Binding-site contacts:
Ligand atom O5 contacts residue ASN154 of chain 3.B at 2.5 Å (h-bond).
Ligand atom C2 contacts residue ASN154 of chain 3.B at 2.5 Å.
Ligand atom C8 contacts residue GLY150 of chain 3.B at 3.6 Å.
Ligand atom C7 contacts residue GLY150 of chain 3.B at 4.3 Å.
Ligand atom C4 contacts residue ASN154 of chain 3.B at 4.2 Å.
Ligand atom C1 contacts residue ASN154 of chain 3.B at 1.4 Å.
Ligand atom C7 contacts residue ASN154 of chain 3.B at 3.9 Å.
Ligand atom N2 contacts residue GLY150 of chain 3.B at 4.1 Å.
Ligand atom N2 contacts residue ASN154 of chain 3.B at 2.6 Å (h-bond).
Ligand atom C3 contacts residue ASN154 of chain 3.B at 3.6 Å.
Ligand atom C5 contacts residue ASN154 of chain 3.B at 3.6 Å.

Sequence of chain 3.B:
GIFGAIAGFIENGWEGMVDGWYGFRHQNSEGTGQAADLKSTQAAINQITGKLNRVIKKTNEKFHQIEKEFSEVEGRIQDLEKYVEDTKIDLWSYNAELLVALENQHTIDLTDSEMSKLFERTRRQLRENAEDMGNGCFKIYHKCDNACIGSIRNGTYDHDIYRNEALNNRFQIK

This small molecule binds to this protein.
Small molecule (SMILES): CC(=O)N[C@H]1[C@H](O[C@H]2[C@H](O)[C@@H](NC(C)=O)CO[C@@H]2CO)O[C@H](CO)[C@@H](O)[C@@H]1O